Binding-site contacts:
Ligand atom O4 contacts residue SER291 of chain 1.B at 4.4 Å.
Ligand atom O9 contacts residue SER289 of chain 1.B at 4.3 Å.
Ligand atom C10 contacts residue ASN319 of chain 1.B at 3.8 Å.
Ligand atom C9 contacts residue SER289 of chain 1.B at 3.7 Å.
Ligand atom C6 contacts residue SER289 of chain 1.B at 4.2 Å.
Ligand atom C10 contacts residue SER291 of chain 1.B at 3.5 Å.
Ligand atom C6 contacts residue SER291 of chain 1.B at 4.2 Å.
Ligand atom C11 contacts residue SER291 of chain 1.B at 3.5 Å.
Ligand atom C8 contacts residue SER289 of chain 1.B at 3.6 Å.
Ligand atom O8 contacts residue SER289 of chain 1.B at 2.7 Å (h-bond).
Ligand atom C10 contacts residue ASN320 of chain 1.B at 4.3 Å.
Ligand atom C5 contacts residue SER291 of chain 1.B at 3.8 Å.
Ligand atom N5 contacts residue SER291 of chain 1.B at 2.7 Å (h-bond).
Ligand atom C7 contacts residue TRP322 of chain 1.B at 3.9 Å (hydrophobic).
Ligand atom C9 contacts residue GLN351 of chain 1.B at 4.1 Å.
Ligand atom C11 contacts residue ASN319 of chain 1.B at 4.0 Å.
Ligand atom C1 contacts residue ASN319 of chain 1.B at 4.1 Å.
Ligand atom C5 contacts residue ASN319 of chain 1.B at 3.8 Å.
Ligand atom O1B contacts residue SER286 of chain 1.B at 2.5 Å (h-bond).
Ligand atom C11 contacts residue ASN321 of chain 1.B at 3.7 Å.
Ligand atom O4 contacts residue ASN320 of chain 1.B at 3.7 Å.
Ligand atom O7 contacts residue TRP322 of chain 1.B at 4.1 Å.
Ligand atom O1A contacts residue SER286 of chain 1.B at 3.6 Å (h-bond).
Ligand atom C10 contacts residue TRP322 of chain 1.B at 3.8 Å (hydrophobic).
Ligand atom O1B contacts residue SER289 of chain 1.B at 4.1 Å.
Ligand atom C7 contacts residue SER289 of chain 1.B at 3.9 Å.
Ligand atom C9 contacts residue TRP322 of chain 1.B at 4.1 Å (hydrophobic).
Ligand atom C4 contacts residue SER291 of chain 1.B at 3.9 Å.
Ligand atom O4 contacts residue ASN319 of chain 1.B at 2.7 Å (h-bond).
Ligand atom C1 contacts residue SER286 of chain 1.B at 3.5 Å.
Ligand atom O1B contacts residue GLU288 of chain 1.B at 4.2 Å.
Ligand atom O10 contacts residue TRP322 of chain 1.B at 3.9 Å.
Ligand atom N5 contacts residue ASN319 of chain 1.B at 3.1 Å (h-bond).
Ligand atom C4 contacts residue ASN319 of chain 1.B at 3.3 Å.
Ligand atom O8 contacts residue SER286 of chain 1.B at 4.0 Å.
Ligand atom O1A contacts residue ASN319 of chain 1.B at 3.1 Å (h-bond).
Ligand atom C3 contacts residue ASN319 of chain 1.B at 3.8 Å.
Ligand atom C11 contacts residue ASN320 of chain 1.B at 3.6 Å.
Ligand atom O8 contacts residue GLU288 of chain 1.B at 4.4 Å.
Ligand atom C11 contacts residue TRP322 of chain 1.B at 3.6 Å (hydrophobic).

Sequence of chain 1.B:
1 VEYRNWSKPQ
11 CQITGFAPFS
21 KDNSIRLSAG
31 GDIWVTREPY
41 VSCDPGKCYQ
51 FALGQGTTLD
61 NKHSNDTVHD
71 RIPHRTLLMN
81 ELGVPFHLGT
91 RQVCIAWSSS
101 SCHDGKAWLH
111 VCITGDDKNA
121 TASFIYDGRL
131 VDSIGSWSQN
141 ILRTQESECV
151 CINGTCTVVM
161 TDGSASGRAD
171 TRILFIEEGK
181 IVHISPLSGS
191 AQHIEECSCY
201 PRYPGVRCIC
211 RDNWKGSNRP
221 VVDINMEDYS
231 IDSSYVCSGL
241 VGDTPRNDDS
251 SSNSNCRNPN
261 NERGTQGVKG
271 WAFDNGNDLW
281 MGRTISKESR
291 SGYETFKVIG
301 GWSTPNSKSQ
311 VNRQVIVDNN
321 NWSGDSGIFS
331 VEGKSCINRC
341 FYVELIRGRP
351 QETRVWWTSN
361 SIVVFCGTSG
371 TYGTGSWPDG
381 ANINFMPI

A protein and the small-molecule ligand that binds it are described below.
Small molecule (SMILES): CC(=O)N[C@H]1[C@H]([C@H](O)[C@H](O)CO)O[C@@](O[C@@H]2[C@@H](O)[C@H](O)O[C@H](CO)[C@@H]2O)(C(=O)O)C[C@@H]1O